A small-molecule ligand and the protein it binds are described below.
Small molecule (SMILES): CC(=O)N[C@@H]1[C@@H](O)[C@H](O)[C@@H](CO)O[C@H]1O

Sequence of chain 1.A:
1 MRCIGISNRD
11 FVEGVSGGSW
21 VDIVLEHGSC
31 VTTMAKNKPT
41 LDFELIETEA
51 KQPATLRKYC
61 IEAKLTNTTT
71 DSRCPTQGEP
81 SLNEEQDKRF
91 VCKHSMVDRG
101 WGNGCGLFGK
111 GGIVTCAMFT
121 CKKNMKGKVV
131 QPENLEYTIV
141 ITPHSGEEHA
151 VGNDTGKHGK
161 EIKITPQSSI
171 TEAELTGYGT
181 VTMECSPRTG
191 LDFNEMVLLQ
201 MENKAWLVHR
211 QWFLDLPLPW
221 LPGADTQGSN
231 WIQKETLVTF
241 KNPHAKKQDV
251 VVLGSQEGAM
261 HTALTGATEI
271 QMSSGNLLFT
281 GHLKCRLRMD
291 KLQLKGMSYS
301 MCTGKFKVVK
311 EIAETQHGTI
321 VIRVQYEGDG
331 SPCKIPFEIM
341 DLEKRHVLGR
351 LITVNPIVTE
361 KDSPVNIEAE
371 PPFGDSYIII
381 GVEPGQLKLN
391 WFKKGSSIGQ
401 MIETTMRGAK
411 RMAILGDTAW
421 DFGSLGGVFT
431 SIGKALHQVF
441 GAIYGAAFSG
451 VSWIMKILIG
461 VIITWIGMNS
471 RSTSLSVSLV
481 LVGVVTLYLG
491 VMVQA

Binding-site contacts:
Ligand atom C3 contacts residue ASN67 of chain 1.A at 3.8 Å.
Ligand atom C8 contacts residue ASN67 of chain 1.A at 4.2 Å.
Ligand atom C8 contacts residue MET118 of chain 1.A at 4.3 Å (hydrophobic).
Ligand atom C5 contacts residue ASN67 of chain 1.A at 3.7 Å.
Ligand atom C8 contacts residue PHE90 of chain 1.A at 3.9 Å (hydrophobic).
Ligand atom C7 contacts residue ASN67 of chain 1.A at 3.7 Å.
Ligand atom O5 contacts residue ASN67 of chain 1.A at 2.4 Å (h-bond).
Ligand atom O7 contacts residue ASN67 of chain 1.A at 4.1 Å.
Ligand atom C1 contacts residue ASN67 of chain 1.A at 1.4 Å.
Ligand atom N2 contacts residue ASN67 of chain 1.A at 2.9 Å (h-bond).
Ligand atom C2 contacts residue ASN67 of chain 1.A at 2.5 Å.
Ligand atom C4 contacts residue ASN67 of chain 1.A at 4.2 Å.